Sequence of chain 1.A:
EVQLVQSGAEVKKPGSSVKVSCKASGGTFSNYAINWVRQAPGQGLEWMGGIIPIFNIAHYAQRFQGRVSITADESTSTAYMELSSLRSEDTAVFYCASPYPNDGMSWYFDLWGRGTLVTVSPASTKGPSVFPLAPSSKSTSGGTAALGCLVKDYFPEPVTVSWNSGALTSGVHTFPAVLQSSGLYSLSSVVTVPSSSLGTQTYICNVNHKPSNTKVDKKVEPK

Sequence of chain 1.B:
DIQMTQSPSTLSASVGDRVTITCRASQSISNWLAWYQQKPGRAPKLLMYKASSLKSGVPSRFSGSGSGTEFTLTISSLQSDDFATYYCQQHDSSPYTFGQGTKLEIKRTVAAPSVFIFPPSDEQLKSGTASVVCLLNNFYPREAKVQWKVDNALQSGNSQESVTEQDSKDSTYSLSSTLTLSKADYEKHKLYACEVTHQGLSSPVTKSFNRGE

The protein below binds the small molecule below.
Small molecule (SMILES): OC[C@H]1O[C@@](CO)(O[C@H]2O[C@H](CO)[C@@H](O)[C@H](O)[C@H]2O)[C@@H](O)[C@@H]1O

Binding-site contacts:
Ligand atom C6 contacts residue SER114 of chain 1.A at 3.7 Å.
Ligand atom O1 contacts residue TRP115 of chain 1.A at 3.3 Å.
Ligand atom C2 contacts residue MET113 of chain 1.A at 3.4 Å (hydrophobic).
Ligand atom C6 contacts residue LYS50 of chain 1.B at 4.3 Å.
Ligand atom O5 contacts residue SER114 of chain 1.A at 2.8 Å (h-bond).
Ligand atom O6 contacts residue SER114 of chain 1.A at 3.2 Å (h-bond).
Ligand atom O2 contacts residue GLY112 of chain 1.A at 3.9 Å.
Ligand atom C6 contacts residue TRP32 of chain 1.B at 3.4 Å (hydrophobic).
Ligand atom C6 contacts residue TRP32 of chain 1.B at 3.7 Å (hydrophobic).
Ligand atom C2 contacts residue GLY112 of chain 1.A at 3.4 Å.
Ligand atom C2 contacts residue MET113 of chain 1.A at 4.1 Å (hydrophobic).
Ligand atom C6 contacts residue SER114 of chain 1.A at 4.0 Å.
Ligand atom O4 contacts residue ASP92 of chain 1.B at 3.0 Å (salt-bridge).
Ligand atom C5 contacts residue TRP32 of chain 1.B at 4.3 Å (hydrophobic).
Ligand atom C3 contacts residue ASP92 of chain 1.B at 4.2 Å.
Ligand atom O5 contacts residue SER114 of chain 1.A at 3.8 Å.
Ligand atom O2 contacts residue MET113 of chain 1.A at 3.4 Å (h-bond).
Ligand atom C5 contacts residue ASP92 of chain 1.B at 4.1 Å.
Ligand atom O5 contacts residue HIS91 of chain 1.B at 4.1 Å.
Ligand atom C5 contacts residue HIS91 of chain 1.B at 3.4 Å.
Ligand atom C3 contacts residue GLY112 of chain 1.A at 4.0 Å.
Ligand atom O1 contacts residue TYR96 of chain 1.B at 4.0 Å.
Ligand atom O3 contacts residue GLY112 of chain 1.A at 3.5 Å.
Ligand atom O1 contacts residue MET113 of chain 1.A at 3.6 Å.
Ligand atom C1 contacts residue GLY112 of chain 1.A at 4.3 Å.
Ligand atom C5 contacts residue SER114 of chain 1.A at 3.9 Å.
Ligand atom C6 contacts residue HIS91 of chain 1.B at 3.5 Å.
Ligand atom O6 contacts residue LYS50 of chain 1.B at 3.2 Å.
Ligand atom O6 contacts residue HIS91 of chain 1.B at 3.0 Å.
Ligand atom O6 contacts residue TRP32 of chain 1.B at 4.1 Å.
Ligand atom C4 contacts residue TRP32 of chain 1.B at 3.9 Å (hydrophobic).
Ligand atom O2 contacts residue MET113 of chain 1.A at 4.2 Å.
Ligand atom O5 contacts residue MET113 of chain 1.A at 4.2 Å.
Ligand atom C4 contacts residue GLY112 of chain 1.A at 4.3 Å.
Ligand atom C4 contacts residue ASP92 of chain 1.B at 3.9 Å.
Ligand atom C1 contacts residue MET113 of chain 1.A at 3.3 Å (hydrophobic).
Ligand atom O6 contacts residue SER114 of chain 1.A at 2.8 Å (h-bond).
Ligand atom C1 contacts residue SER114 of chain 1.A at 3.6 Å.
Ligand atom C1 contacts residue MET113 of chain 1.A at 3.5 Å (hydrophobic).
Ligand atom O4 contacts residue TRP32 of chain 1.B at 3.4 Å (h-bond).